Sequence of chain 3.A:
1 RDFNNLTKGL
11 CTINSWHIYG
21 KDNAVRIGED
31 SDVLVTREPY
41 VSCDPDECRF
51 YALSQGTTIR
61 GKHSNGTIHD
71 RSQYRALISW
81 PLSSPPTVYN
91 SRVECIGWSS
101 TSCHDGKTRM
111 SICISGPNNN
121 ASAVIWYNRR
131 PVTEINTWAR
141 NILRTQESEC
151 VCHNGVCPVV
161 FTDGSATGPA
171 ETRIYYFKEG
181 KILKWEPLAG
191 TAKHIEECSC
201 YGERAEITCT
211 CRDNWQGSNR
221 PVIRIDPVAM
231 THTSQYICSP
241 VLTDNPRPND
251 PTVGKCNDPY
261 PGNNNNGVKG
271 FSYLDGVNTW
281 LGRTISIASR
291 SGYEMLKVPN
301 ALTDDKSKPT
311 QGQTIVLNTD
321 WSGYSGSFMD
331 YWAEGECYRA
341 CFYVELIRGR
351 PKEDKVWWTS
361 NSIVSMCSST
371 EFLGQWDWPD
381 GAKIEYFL

Binding-site contacts:
Ligand atom C1 contacts residue 9VP1 of chain 3.H at 0.7 Å.
Ligand atom O1A contacts residue ARG212 of chain 3.A at 3.3 Å (salt-bridge).
Ligand atom C3 contacts residue 9VP1 of chain 3.H at 0.8 Å.
Ligand atom O9 contacts residue GLU196 of chain 3.A at 2.4 Å (salt-bridge).
Ligand atom O9 contacts residue 9VP1 of chain 3.H at 0.5 Å (h-bond).
Ligand atom C10 contacts residue 9VP1 of chain 3.H at 0.4 Å.
Ligand atom F1 contacts residue 9VP1 of chain 3.H at 1.2 Å.
Ligand atom C8 contacts residue 9VP1 of chain 3.H at 0.3 Å.
Ligand atom C2 contacts residue 9VP1 of chain 3.H at 1.3 Å.
Ligand atom O1B contacts residue ARG290 of chain 3.A at 2.8 Å (salt-bridge).
Ligand atom O8 contacts residue ARG212 of chain 3.A at 3.3 Å (salt-bridge).
Ligand atom F1 contacts residue ASP70 of chain 3.A at 2.5 Å.
Ligand atom N5 contacts residue 9VP1 of chain 3.H at 0.2 Å (h-bond).
Ligand atom C7 contacts residue 9VP1 of chain 3.H at 0.4 Å.
Ligand atom O1B contacts residue ARG37 of chain 3.A at 2.8 Å (salt-bridge).
Ligand atom C4 contacts residue 9VP1 of chain 3.H at 0.4 Å.
Ligand atom C6 contacts residue 9VP1 of chain 3.H at 0.2 Å.
Ligand atom O9 contacts residue ARG144 of chain 3.A at 3.3 Å (salt-bridge).
Ligand atom O1A contacts residue ARG290 of chain 3.A at 2.7 Å (salt-bridge).
Ligand atom C5 contacts residue 9VP1 of chain 3.H at 0.3 Å.
Ligand atom O7 contacts residue 9VP1 of chain 3.H at 0.7 Å (h-bond).
Ligand atom O6 contacts residue 9VP1 of chain 3.H at 0.5 Å (h-bond).
Ligand atom O8 contacts residue GLU197 of chain 3.A at 3.4 Å (salt-bridge).
Ligand atom C1 contacts residue TYR324 of chain 3.A at 2.9 Å (hydrophobic).
Ligand atom C3 contacts residue TYR324 of chain 3.A at 3.1 Å (hydrophobic).
Ligand atom O6 contacts residue TYR324 of chain 3.A at 3.0 Å (h-bond).
Ligand atom O1A contacts residue 9VP1 of chain 3.H at 0.4 Å (h-bond).
Ligand atom C3 contacts residue GLU38 of chain 3.A at 3.4 Å.
Ligand atom O1B contacts residue 9VP1 of chain 3.H at 0.6 Å (h-bond).
Ligand atom C9 contacts residue 9VP1 of chain 3.H at 0.7 Å.
Ligand atom C2 contacts residue TYR324 of chain 3.A at 2.6 Å (hydrophobic).
Ligand atom O8 contacts residue GLU196 of chain 3.A at 2.7 Å (salt-bridge).
Ligand atom O10 contacts residue ARG71 of chain 3.A at 2.8 Å (salt-bridge).
Ligand atom O10 contacts residue 9VP1 of chain 3.H at 0.5 Å (h-bond).
Ligand atom C6 contacts residue TYR324 of chain 3.A at 3.4 Å (hydrophobic).
Ligand atom O1A contacts residue TYR324 of chain 3.A at 3.4 Å (h-bond).
Ligand atom F1 contacts residue ARG37 of chain 3.A at 3.4 Å.
Ligand atom C11 contacts residue 9VP1 of chain 3.H at 0.5 Å.
Ligand atom C9 contacts residue GLU196 of chain 3.A at 3.2 Å.
Ligand atom O8 contacts residue 9VP1 of chain 3.H at 0.3 Å (h-bond).

This small molecule binds to this protein.
Small molecule (SMILES): CC(=O)N[C@@H]1C[C@@H](F)C(C(=O)O)=[O+][C@H]1[C@H](O)[C@H](O)CO